Sequence of chain 1.T:
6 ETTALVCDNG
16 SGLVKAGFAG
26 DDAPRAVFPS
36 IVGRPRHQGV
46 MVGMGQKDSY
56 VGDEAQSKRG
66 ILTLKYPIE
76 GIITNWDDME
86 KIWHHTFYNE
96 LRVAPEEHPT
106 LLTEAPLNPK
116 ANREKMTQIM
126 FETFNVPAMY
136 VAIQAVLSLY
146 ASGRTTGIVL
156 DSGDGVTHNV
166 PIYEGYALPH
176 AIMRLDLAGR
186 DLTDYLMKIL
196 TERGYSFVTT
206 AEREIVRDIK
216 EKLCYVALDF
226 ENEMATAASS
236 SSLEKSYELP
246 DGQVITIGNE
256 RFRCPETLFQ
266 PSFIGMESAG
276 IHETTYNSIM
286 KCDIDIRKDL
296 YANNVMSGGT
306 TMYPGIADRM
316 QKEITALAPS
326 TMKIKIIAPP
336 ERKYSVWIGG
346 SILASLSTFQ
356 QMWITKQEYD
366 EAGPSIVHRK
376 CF

Binding-site contacts:
Ligand atom CA contacts residue THR79 of chain 1.S at 3.9 Å.
Ligand atom CD1 contacts residue ASP181 of chain 1.S at 4.1 Å.
Ligand atom CZ2 contacts residue ASP181 of chain 1.S at 3.9 Å.
Ligand atom CG contacts residue SER201 of chain 1.T at 4.2 Å.
Ligand atom CD1 contacts residue GLY199 of chain 1.T at 3.8 Å.
Ligand atom CD2 contacts residue SER201 of chain 1.T at 3.8 Å.
Ligand atom CA contacts residue SER201 of chain 1.T at 3.9 Å.
Ligand atom CB contacts residue GLY199 of chain 1.T at 3.8 Å.
Ligand atom CE3 contacts residue GLY199 of chain 1.T at 4.2 Å.
Ligand atom CE2 contacts residue ASP181 of chain 1.S at 3.7 Å.
Ligand atom N contacts residue GLY199 of chain 1.T at 3.6 Å.
Ligand atom CB contacts residue ILE77 of chain 1.S at 4.0 Å (hydrophobic).
Ligand atom O contacts residue SER201 of chain 1.T at 3.3 Å (h-bond).
Ligand atom CG contacts residue GLY199 of chain 1.T at 3.8 Å.
Ligand atom O contacts residue ILE77 of chain 1.S at 4.0 Å.
Ligand atom O1 contacts residue GLY199 of chain 1.T at 3.1 Å (h-bond).
Ligand atom CE2 contacts residue SER201 of chain 1.T at 4.2 Å.
Ligand atom N contacts residue GLU74 of chain 1.S at 3.6 Å (salt-bridge).
Ligand atom CZ2 contacts residue ARG179 of chain 1.S at 3.6 Å.
Ligand atom CD2 contacts residue ILE77 of chain 1.S at 3.2 Å (hydrophobic).
Ligand atom CB contacts residue GLU74 of chain 1.S at 2.4 Å.
Ligand atom CZ3 contacts residue ILE77 of chain 1.S at 3.0 Å (hydrophobic).
Ligand atom CA contacts residue GLU74 of chain 1.S at 3.9 Å.
Ligand atom NE1 contacts residue ASP181 of chain 1.S at 3.1 Å (salt-bridge).
Ligand atom CB contacts residue TYR200 of chain 1.T at 3.9 Å (hydrophobic).
Ligand atom CG contacts residue HIC75 of chain 1.S at 4.0 Å.
Ligand atom CG contacts residue ILE77 of chain 1.S at 4.1 Å (hydrophobic).
Ligand atom N contacts residue GLY199 of chain 1.T at 4.0 Å.
Ligand atom CE3 contacts residue ILE77 of chain 1.S at 3.0 Å (hydrophobic).
Ligand atom CE3 contacts residue SER201 of chain 1.T at 3.9 Å.
Ligand atom CH2 contacts residue ILE77 of chain 1.S at 3.3 Å (hydrophobic).
Ligand atom CZ2 contacts residue ILE77 of chain 1.S at 3.5 Å (hydrophobic).
Ligand atom C contacts residue SER201 of chain 1.T at 4.2 Å.
Ligand atom O contacts residue THR79 of chain 1.S at 4.2 Å.
Ligand atom CB contacts residue GLU74 of chain 1.S at 3.9 Å.
Ligand atom CZ3 contacts residue PRO114 of chain 1.S at 4.1 Å (hydrophobic).
Ligand atom CB contacts residue HIC75 of chain 1.S at 4.1 Å.
Ligand atom CE2 contacts residue ILE77 of chain 1.S at 3.5 Å (hydrophobic).
Ligand atom CH2 contacts residue LEU112 of chain 1.S at 4.2 Å (hydrophobic).
Ligand atom CH2 contacts residue ARG179 of chain 1.S at 3.5 Å.

A protein and the small-molecule ligand that binds it are described below.
Small molecule (SMILES): C[C@@H]1NC(=O)[C@H](C[C@@](C)(O)CO)NC(=O)[C@@H]2CC3=c4ccccc4=NC3SC[C@H](NC(=O)[C@@H]([C@H](C)O)NC1=O)C(=O)N1C[C@H](O)C[C@H]1C(=O)N[C@@H](C)C(=O)N2

Sequence of chain 1.S:
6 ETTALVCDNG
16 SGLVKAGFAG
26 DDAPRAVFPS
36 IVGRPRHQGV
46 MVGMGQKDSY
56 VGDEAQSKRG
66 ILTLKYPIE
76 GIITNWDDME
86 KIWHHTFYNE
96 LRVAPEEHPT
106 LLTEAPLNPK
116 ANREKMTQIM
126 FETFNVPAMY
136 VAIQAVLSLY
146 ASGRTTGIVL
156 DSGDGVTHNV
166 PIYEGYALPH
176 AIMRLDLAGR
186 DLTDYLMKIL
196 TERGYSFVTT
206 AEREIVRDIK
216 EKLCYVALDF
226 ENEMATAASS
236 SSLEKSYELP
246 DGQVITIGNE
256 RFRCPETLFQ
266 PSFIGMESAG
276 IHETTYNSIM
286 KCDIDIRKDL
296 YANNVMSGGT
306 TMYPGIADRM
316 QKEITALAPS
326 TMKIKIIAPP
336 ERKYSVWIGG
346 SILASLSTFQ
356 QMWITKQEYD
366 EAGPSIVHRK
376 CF